This small molecule binds to this protein.
Small molecule (SMILES): CC(=O)N[C@@H]1[C@@H](O)[C@H](O)[C@@H](CO)O[C@H]1O

Binding-site contacts:
Ligand atom C7 contacts residue ASN389 of chain 1.A at 4.0 Å.
Ligand atom C4 contacts residue ASN389 of chain 1.A at 4.1 Å.
Ligand atom C2 contacts residue ASN389 of chain 1.A at 2.2 Å.
Ligand atom C3 contacts residue ASN389 of chain 1.A at 3.6 Å.
Ligand atom C8 contacts residue ARG390 of chain 1.A at 3.7 Å.
Ligand atom C7 contacts residue ARG390 of chain 1.A at 4.5 Å.
Ligand atom O5 contacts residue ASN389 of chain 1.A at 2.3 Å (h-bond).
Ligand atom N2 contacts residue ASN389 of chain 1.A at 2.8 Å (h-bond).
Ligand atom C1 contacts residue ASN389 of chain 1.A at 1.4 Å.
Ligand atom C5 contacts residue ASN389 of chain 1.A at 3.6 Å.

Sequence of chain 1.A:
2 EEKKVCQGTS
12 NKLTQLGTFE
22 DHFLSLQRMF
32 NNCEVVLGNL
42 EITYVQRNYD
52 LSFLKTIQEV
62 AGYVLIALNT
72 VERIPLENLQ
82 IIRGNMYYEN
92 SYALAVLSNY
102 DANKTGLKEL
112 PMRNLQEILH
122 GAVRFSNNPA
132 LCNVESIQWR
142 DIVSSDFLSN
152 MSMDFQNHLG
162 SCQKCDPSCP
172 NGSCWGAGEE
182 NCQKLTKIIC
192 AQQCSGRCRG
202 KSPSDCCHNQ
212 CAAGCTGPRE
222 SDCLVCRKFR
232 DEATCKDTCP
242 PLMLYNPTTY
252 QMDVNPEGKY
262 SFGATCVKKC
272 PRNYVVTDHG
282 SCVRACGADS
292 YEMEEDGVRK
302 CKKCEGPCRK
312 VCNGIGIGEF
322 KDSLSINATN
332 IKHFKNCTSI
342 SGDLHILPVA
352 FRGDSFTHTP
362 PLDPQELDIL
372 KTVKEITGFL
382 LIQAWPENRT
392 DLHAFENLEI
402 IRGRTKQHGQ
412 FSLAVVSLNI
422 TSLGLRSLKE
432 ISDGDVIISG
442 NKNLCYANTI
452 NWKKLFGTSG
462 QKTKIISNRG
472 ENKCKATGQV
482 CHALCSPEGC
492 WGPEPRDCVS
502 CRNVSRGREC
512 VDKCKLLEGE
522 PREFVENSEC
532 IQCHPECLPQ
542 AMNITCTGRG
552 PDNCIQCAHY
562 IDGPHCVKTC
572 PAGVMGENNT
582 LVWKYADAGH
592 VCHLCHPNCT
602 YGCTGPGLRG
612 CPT